This protein binds this small molecule.
Small molecule (SMILES): CC(=O)N[C@@H]1[C@@H](O)[C@H](O)[C@@H](CO)O[C@H]1O

Binding-site contacts:
Ligand atom C8 contacts residue THR247 of chain 1.C at 3.1 Å.
Ligand atom C8 contacts residue GLY169 of chain 1.D at 3.7 Å.
Ligand atom C3 contacts residue ASN245 of chain 1.C at 3.8 Å.
Ligand atom O7 contacts residue ASN245 of chain 1.C at 4.1 Å.
Ligand atom C7 contacts residue TYR229 of chain 1.D at 4.2 Å (hydrophobic).
Ligand atom O5 contacts residue GLU244 of chain 1.C at 3.3 Å (salt-bridge).
Ligand atom O5 contacts residue ASN245 of chain 1.C at 2.4 Å (h-bond).
Ligand atom C1 contacts residue GLU244 of chain 1.C at 3.6 Å.
Ligand atom C7 contacts residue THR247 of chain 1.C at 4.1 Å.
Ligand atom N2 contacts residue ASN245 of chain 1.C at 2.9 Å (h-bond).
Ligand atom N2 contacts residue TYR229 of chain 1.D at 3.9 Å.
Ligand atom C1 contacts residue ASN245 of chain 1.C at 1.4 Å.
Ligand atom C8 contacts residue TYR229 of chain 1.D at 3.5 Å (hydrophobic).
Ligand atom C7 contacts residue ASN245 of chain 1.C at 3.7 Å.
Ligand atom C2 contacts residue ASN245 of chain 1.C at 2.5 Å.
Ligand atom C4 contacts residue ASN245 of chain 1.C at 4.3 Å.
Ligand atom C5 contacts residue ASN245 of chain 1.C at 3.7 Å.
Ligand atom C8 contacts residue SER168 of chain 1.D at 3.6 Å.

Sequence of chain 1.C:
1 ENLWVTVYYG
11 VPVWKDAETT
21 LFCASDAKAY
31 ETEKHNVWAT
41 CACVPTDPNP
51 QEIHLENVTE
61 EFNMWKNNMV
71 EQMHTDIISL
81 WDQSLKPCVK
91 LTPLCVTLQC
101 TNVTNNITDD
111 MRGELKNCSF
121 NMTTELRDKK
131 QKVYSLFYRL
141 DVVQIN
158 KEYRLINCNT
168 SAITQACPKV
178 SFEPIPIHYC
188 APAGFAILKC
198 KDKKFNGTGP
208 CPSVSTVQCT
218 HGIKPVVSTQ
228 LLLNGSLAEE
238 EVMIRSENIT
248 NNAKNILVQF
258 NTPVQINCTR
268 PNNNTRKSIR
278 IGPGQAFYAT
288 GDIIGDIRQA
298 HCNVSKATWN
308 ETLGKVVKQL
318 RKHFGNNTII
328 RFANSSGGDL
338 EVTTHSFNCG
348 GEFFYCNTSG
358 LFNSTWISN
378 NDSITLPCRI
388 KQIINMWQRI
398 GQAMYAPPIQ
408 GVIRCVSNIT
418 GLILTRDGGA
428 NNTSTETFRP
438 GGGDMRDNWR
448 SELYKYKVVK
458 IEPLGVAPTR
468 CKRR

Sequence of chain 1.D:
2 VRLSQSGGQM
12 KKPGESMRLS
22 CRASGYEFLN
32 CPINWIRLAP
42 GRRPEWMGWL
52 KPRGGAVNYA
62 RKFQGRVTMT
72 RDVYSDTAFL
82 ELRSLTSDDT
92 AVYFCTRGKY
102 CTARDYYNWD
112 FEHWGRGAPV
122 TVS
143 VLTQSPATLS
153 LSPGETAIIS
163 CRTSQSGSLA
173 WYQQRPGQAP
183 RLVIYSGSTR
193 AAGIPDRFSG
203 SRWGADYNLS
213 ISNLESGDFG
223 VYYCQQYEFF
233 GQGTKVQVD